The protein below binds the small molecule below.
Small molecule (SMILES): NC(=[NH2+])NCCC[C@@H](C=O)NC(=O)[C@H](CCC(N)=O)NC(=O)[C@@H]1CCCN1C(=O)[C@@H]1CCCN1C(=O)[C@@H]1CCCN1C(=O)[C@H](Cc1ccc(O)cc1)NC(=O)[C@H](CO)NC(=O)[C@H](Cc1ccc(O)cc1)NC(=O)[C@H](Cc1c[nH]c2ccccc12)NC(=O)[C@@H]([NH3+])CO

Sequence of chain 1.A:
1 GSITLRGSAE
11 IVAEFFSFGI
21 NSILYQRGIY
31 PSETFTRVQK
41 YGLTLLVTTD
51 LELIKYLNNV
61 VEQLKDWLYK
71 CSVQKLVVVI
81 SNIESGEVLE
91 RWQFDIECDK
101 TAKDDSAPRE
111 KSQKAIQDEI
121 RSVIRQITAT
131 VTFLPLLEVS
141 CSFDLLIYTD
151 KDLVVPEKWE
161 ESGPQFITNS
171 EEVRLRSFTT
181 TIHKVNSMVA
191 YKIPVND

Binding-site contacts:
Ligand atom N contacts residue ILE147 of chain 1.A at 2.6 Å (h-bond).
Ligand atom N contacts residue GLU160 of chain 1.A at 2.6 Å (salt-bridge).
Ligand atom CD1 contacts residue SER162 of chain 1.A at 3.1 Å.
Ligand atom CZ contacts residue VAL155 of chain 1.A at 2.8 Å (hydrophobic).
Ligand atom CD1 contacts residue LEU153 of chain 1.A at 3.2 Å (hydrophobic).
Ligand atom CE3 contacts residue TYR148 of chain 1.A at 2.8 Å (hydrophobic).
Ligand atom O contacts residue ILE147 of chain 1.A at 3.2 Å (h-bond).
Ligand atom CB contacts residue ILE147 of chain 1.A at 2.5 Å (hydrophobic).
Ligand atom CD2 contacts residue TYR148 of chain 1.A at 3.1 Å (hydrophobic).
Ligand atom CB contacts residue PHE143 of chain 1.A at 3.1 Å (hydrophobic).
Ligand atom CG contacts residue SER162 of chain 1.A at 3.0 Å.
Ligand atom O contacts residue ASP144 of chain 1.A at 2.7 Å (salt-bridge).
Ligand atom CE1 contacts residue LEU153 of chain 1.A at 3.0 Å (hydrophobic).
Ligand atom CE1 contacts residue VAL155 of chain 1.A at 3.0 Å (hydrophobic).
Ligand atom CE2 contacts residue TRP67 of chain 1.A at 2.9 Å (hydrophobic).
Ligand atom CE3 contacts residue LEU146 of chain 1.A at 3.1 Å (hydrophobic).
Ligand atom O contacts residue LEU146 of chain 1.A at 2.7 Å.
Ligand atom OH contacts residue LEU153 of chain 1.A at 2.8 Å.
Ligand atom CE1 contacts residue TRP159 of chain 1.A at 3.2 Å (hydrophobic).
Ligand atom CZ3 contacts residue TYR148 of chain 1.A at 2.7 Å (hydrophobic).
Ligand atom OH contacts residue VAL155 of chain 1.A at 3.0 Å.
Ligand atom CZ contacts residue LEU153 of chain 1.A at 2.8 Å (hydrophobic).
Ligand atom CE2 contacts residue VAL60 of chain 1.A at 3.0 Å (hydrophobic).
Ligand atom CD2 contacts residue TRP67 of chain 1.A at 2.7 Å (hydrophobic).
Ligand atom O contacts residue TRP159 of chain 1.A at 3.0 Å.
Ligand atom N contacts residue LEU145 of chain 1.A at 2.6 Å (h-bond).
Ligand atom CZ2 contacts residue TYR148 of chain 1.A at 2.7 Å (hydrophobic).
Ligand atom O contacts residue SER162 of chain 1.A at 2.7 Å (h-bond).
Ligand atom CG contacts residue TRP159 of chain 1.A at 3.1 Å (hydrophobic).
Ligand atom O contacts residue GLU160 of chain 1.A at 2.6 Å (salt-bridge).
Ligand atom CD1 contacts residue TRP159 of chain 1.A at 2.8 Å (hydrophobic).
Ligand atom CA contacts residue ILE147 of chain 1.A at 2.7 Å (hydrophobic).
Ligand atom OH contacts residue VAL154 of chain 1.A at 3.0 Å (h-bond).
Ligand atom OH contacts residue LYS158 of chain 1.A at 2.7 Å.
Ligand atom CH2 contacts residue GLY163 of chain 1.A at 2.8 Å.
Ligand atom CH2 contacts residue TYR148 of chain 1.A at 2.4 Å (hydrophobic).
Ligand atom C contacts residue ILE147 of chain 1.A at 3.1 Å (hydrophobic).
Ligand atom CB contacts residue LEU145 of chain 1.A at 3.0 Å (hydrophobic).
Ligand atom CZ2 contacts residue GLY163 of chain 1.A at 3.0 Å.
Ligand atom O contacts residue THR149 of chain 1.A at 2.7 Å (h-bond).